Sequence of chain 1.A:
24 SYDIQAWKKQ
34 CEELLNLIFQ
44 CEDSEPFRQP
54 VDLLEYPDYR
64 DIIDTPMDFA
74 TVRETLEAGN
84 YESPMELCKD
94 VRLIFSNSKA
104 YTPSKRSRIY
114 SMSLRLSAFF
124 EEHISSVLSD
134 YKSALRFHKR

Binding-site contacts:
Ligand atom O2 contacts residue PHE50 of chain 1.A at 3.7 Å.
Ligand atom C3 contacts residue ASP55 of chain 1.A at 4.0 Å.
Ligand atom O3 contacts residue ILE112 of chain 1.A at 3.6 Å.
Ligand atom C11 contacts residue ILE112 of chain 1.A at 3.3 Å (hydrophobic).
Ligand atom O2 contacts residue ILE112 of chain 1.A at 3.5 Å.
Ligand atom C15 contacts residue TYR104 of chain 1.A at 4.0 Å (hydrophobic).
Ligand atom N1 contacts residue PRO49 of chain 1.A at 3.0 Å (h-bond).
Ligand atom C13 contacts residue ILE112 of chain 1.A at 3.8 Å (hydrophobic).
Ligand atom O3 contacts residue TYR104 of chain 1.A at 3.8 Å.
Ligand atom O1 contacts residue TYR59 of chain 1.A at 3.5 Å.
Ligand atom C14 contacts residue ILE112 of chain 1.A at 4.2 Å (hydrophobic).
Ligand atom C1 contacts residue PRO49 of chain 1.A at 3.9 Å (hydrophobic).
Ligand atom C7 contacts residue VAL54 of chain 1.A at 3.4 Å (hydrophobic).
Ligand atom O1 contacts residue GLU58 of chain 1.A at 4.1 Å.
Ligand atom N2 contacts residue PRO49 of chain 1.A at 4.0 Å.
Ligand atom C13 contacts residue THR105 of chain 1.A at 4.0 Å.
Ligand atom C8 contacts residue PRO49 of chain 1.A at 3.5 Å (hydrophobic).
Ligand atom C13 contacts residue SER101 of chain 1.A at 3.9 Å.
Ligand atom C14 contacts residue PRO106 of chain 1.A at 4.0 Å (hydrophobic).
Ligand atom C10 contacts residue TYR59 of chain 1.A at 3.3 Å (hydrophobic).
Ligand atom O2 contacts residue SER101 of chain 1.A at 3.1 Å (h-bond).
Ligand atom C12 contacts residue ILE112 of chain 1.A at 3.4 Å (hydrophobic).
Ligand atom N3 contacts residue PRO49 of chain 1.A at 3.8 Å.
Ligand atom C15 contacts residue ILE112 of chain 1.A at 4.0 Å (hydrophobic).
Ligand atom C14 contacts residue THR105 of chain 1.A at 3.7 Å.
Ligand atom C11 contacts residue SER101 of chain 1.A at 4.1 Å.
Ligand atom C1 contacts residue VAL54 of chain 1.A at 4.0 Å (hydrophobic).
Ligand atom C7 contacts residue PRO49 of chain 1.A at 2.9 Å (hydrophobic).
Ligand atom C9 contacts residue VAL54 of chain 1.A at 4.1 Å (hydrophobic).
Ligand atom O1 contacts residue VAL54 of chain 1.A at 3.9 Å.
Ligand atom C8 contacts residue ILE112 of chain 1.A at 3.4 Å (hydrophobic).
Ligand atom C13 contacts residue TYR104 of chain 1.A at 4.1 Å (hydrophobic).
Ligand atom C12 contacts residue TYR104 of chain 1.A at 3.8 Å (hydrophobic).
Ligand atom O1 contacts residue ASP55 of chain 1.A at 3.3 Å (salt-bridge).
Ligand atom N3 contacts residue VAL54 of chain 1.A at 3.8 Å.
Ligand atom C8 contacts residue PHE50 of chain 1.A at 3.7 Å (hydrophobic).
Ligand atom N4 contacts residue ILE112 of chain 1.A at 3.6 Å.
Ligand atom C3 contacts residue PRO53 of chain 1.A at 3.8 Å (hydrophobic).
Ligand atom C1 contacts residue ASP55 of chain 1.A at 4.0 Å.
Ligand atom C2 contacts residue PRO49 of chain 1.A at 3.8 Å (hydrophobic).

This small molecule binds to this protein.
Small molecule (SMILES): O=C(Nc1ccccn1)N1CCN(C(=O)c2ccco2)CC1